Binding-site contacts:
Ligand atom C8 contacts residue ASN1095 of chain 1.B at 4.2 Å.
Ligand atom C3 contacts residue THR1097 of chain 1.B at 3.8 Å.
Ligand atom C6 contacts residue HIS1098 of chain 1.B at 4.3 Å.
Ligand atom O4 contacts residue HIS1098 of chain 1.B at 3.6 Å.
Ligand atom O5 contacts residue HIS1098 of chain 1.B at 4.4 Å.
Ligand atom N2 contacts residue THR1097 of chain 1.B at 3.8 Å.
Ligand atom O5 contacts residue ASN1095 of chain 1.B at 2.4 Å (h-bond).
Ligand atom C6 contacts residue PHE1100 of chain 1.B at 3.5 Å (hydrophobic).
Ligand atom C3 contacts residue HIS1098 of chain 1.B at 4.1 Å.
Ligand atom C8 contacts residue HIS1098 of chain 1.B at 4.2 Å.
Ligand atom O7 contacts residue HIS1098 of chain 1.B at 4.2 Å.
Ligand atom N2 contacts residue HIS1098 of chain 1.B at 4.3 Å.
Ligand atom C7 contacts residue ASN1095 of chain 1.B at 3.5 Å.
Ligand atom C1 contacts residue ASN1095 of chain 1.B at 1.4 Å.
Ligand atom C7 contacts residue HIS1098 of chain 1.B at 4.1 Å.
Ligand atom C4 contacts residue ASN1095 of chain 1.B at 4.2 Å.
Ligand atom C1 contacts residue THR1097 of chain 1.B at 3.9 Å.
Ligand atom C2 contacts residue ASN1095 of chain 1.B at 2.5 Å.
Ligand atom C2 contacts residue THR1097 of chain 1.B at 4.0 Å.
Ligand atom O7 contacts residue ASN1095 of chain 1.B at 3.8 Å.
Ligand atom C1 contacts residue PHE1100 of chain 1.B at 4.5 Å (hydrophobic).
Ligand atom C5 contacts residue PHE1100 of chain 1.B at 4.0 Å (hydrophobic).
Ligand atom C5 contacts residue HIS1098 of chain 1.B at 3.5 Å.
Ligand atom N2 contacts residue ASN1095 of chain 1.B at 2.9 Å (h-bond).
Ligand atom C3 contacts residue ASN1095 of chain 1.B at 3.8 Å.
Ligand atom O5 contacts residue PHE1100 of chain 1.B at 3.8 Å.
Ligand atom C1 contacts residue HIS1098 of chain 1.B at 4.4 Å.
Ligand atom C5 contacts residue ASN1095 of chain 1.B at 3.7 Å.
Ligand atom C4 contacts residue HIS1098 of chain 1.B at 3.9 Å.
Ligand atom O6 contacts residue PHE1100 of chain 1.B at 3.9 Å.

The protein below binds the small molecule below.
Small molecule (SMILES): CC(=O)N[C@H]1[C@H](O[C@H]2[C@H](O)[C@@H](NC(C)=O)CO[C@@H]2CO)O[C@H](CO)[C@@H](O)[C@@H]1O

Sequence of chain 1.B:
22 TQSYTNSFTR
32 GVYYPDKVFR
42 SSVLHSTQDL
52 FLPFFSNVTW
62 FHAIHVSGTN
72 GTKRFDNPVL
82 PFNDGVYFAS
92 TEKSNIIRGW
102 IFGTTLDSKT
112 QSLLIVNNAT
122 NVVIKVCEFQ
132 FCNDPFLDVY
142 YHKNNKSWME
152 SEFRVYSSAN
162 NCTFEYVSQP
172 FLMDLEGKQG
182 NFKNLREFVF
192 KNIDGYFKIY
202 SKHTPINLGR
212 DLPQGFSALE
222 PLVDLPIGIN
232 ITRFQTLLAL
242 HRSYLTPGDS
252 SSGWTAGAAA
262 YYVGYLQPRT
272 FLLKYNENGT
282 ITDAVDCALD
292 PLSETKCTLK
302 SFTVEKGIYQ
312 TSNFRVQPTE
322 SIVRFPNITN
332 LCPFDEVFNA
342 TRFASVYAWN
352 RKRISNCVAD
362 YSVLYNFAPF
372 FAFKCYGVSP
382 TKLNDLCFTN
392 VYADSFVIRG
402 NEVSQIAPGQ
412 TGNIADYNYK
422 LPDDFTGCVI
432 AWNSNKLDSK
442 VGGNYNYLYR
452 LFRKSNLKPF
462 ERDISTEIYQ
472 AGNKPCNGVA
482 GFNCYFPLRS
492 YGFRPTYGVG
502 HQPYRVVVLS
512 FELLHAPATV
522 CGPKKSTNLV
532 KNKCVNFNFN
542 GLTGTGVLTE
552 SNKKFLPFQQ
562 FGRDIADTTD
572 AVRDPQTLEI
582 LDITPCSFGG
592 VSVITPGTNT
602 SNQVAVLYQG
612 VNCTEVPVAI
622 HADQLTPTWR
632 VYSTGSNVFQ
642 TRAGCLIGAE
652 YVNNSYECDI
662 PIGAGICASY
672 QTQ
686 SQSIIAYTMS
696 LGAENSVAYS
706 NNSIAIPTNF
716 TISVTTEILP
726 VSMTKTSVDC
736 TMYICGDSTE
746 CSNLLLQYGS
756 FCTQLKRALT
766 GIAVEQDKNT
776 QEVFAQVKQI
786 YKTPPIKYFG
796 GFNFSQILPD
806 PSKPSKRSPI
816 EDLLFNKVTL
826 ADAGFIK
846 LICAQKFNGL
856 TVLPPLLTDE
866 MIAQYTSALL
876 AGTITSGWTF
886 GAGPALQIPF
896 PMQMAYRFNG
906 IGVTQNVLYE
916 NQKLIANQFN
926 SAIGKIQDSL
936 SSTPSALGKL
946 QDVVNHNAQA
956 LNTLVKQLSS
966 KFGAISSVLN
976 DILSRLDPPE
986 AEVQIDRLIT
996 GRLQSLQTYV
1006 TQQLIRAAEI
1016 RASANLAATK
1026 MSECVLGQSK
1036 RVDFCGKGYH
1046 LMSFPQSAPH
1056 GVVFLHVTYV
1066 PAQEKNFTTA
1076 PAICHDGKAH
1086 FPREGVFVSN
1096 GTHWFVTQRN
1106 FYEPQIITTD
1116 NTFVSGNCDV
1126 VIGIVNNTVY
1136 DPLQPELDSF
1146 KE